Sequence of chain 1.A:
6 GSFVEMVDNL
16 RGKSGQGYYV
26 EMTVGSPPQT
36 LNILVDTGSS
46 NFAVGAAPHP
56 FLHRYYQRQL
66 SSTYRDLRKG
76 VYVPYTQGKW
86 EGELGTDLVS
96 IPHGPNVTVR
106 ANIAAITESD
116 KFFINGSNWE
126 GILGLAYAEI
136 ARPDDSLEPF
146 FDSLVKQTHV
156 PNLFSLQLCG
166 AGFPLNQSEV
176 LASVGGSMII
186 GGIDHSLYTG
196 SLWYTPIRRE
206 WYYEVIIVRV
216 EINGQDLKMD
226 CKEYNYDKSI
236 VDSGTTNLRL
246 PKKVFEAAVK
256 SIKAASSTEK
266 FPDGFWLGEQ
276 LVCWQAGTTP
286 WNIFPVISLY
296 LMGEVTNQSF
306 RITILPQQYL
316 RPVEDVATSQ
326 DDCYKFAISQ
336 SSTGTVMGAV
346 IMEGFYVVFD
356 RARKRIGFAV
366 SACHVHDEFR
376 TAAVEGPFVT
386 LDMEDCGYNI

Binding-site contacts:
Ligand atom C18 contacts residue GLY43 of chain 1.A at 3.6 Å.
Ligand atom F2 contacts residue TRP124 of chain 1.A at 3.4 Å.
Ligand atom N3 contacts residue ASP237 of chain 1.A at 2.6 Å (salt-bridge).
Ligand atom F1 contacts residue GLN82 of chain 1.A at 3.5 Å.
Ligand atom C11 contacts residue GLY20 of chain 1.A at 3.3 Å.
Ligand atom C10 contacts residue GLN82 of chain 1.A at 3.3 Å.
Ligand atom C33 contacts residue PRO79 of chain 1.A at 3.2 Å (hydrophobic).
Ligand atom O2 contacts residue TYR80 of chain 1.A at 3.5 Å.
Ligand atom C9 contacts residue GLN82 of chain 1.A at 3.6 Å.
Ligand atom N2 contacts residue GLY239 of chain 1.A at 3.0 Å (h-bond).
Ligand atom C4 contacts residue GLN82 of chain 1.A at 3.4 Å.
Ligand atom O3 contacts residue GLY43 of chain 1.A at 3.3 Å (h-bond).
Ligand atom C36 contacts residue GLY43 of chain 1.A at 3.6 Å.
Ligand atom F2 contacts residue ILE119 of chain 1.A at 3.6 Å.
Ligand atom C17 contacts residue ASP41 of chain 1.A at 3.4 Å.
Ligand atom C21 contacts residue LEU39 of chain 1.A at 3.6 Å (hydrophobic).
Ligand atom C34 contacts residue ARG137 of chain 1.A at 3.6 Å.
Ligand atom F1 contacts residue GLY83 of chain 1.A at 3.2 Å.
Ligand atom O2 contacts residue GLN82 of chain 1.A at 3.0 Å (h-bond).
Ligand atom C21 contacts residue GLY239 of chain 1.A at 3.5 Å.
Ligand atom C12 contacts residue GLY20 of chain 1.A at 3.2 Å.
Ligand atom C11 contacts residue THR241 of chain 1.A at 3.2 Å.
Ligand atom O3 contacts residue ASP41 of chain 1.A at 2.7 Å (salt-bridge).
Ligand atom C17 contacts residue GLY239 of chain 1.A at 3.5 Å.
Ligand atom C14 contacts residue GLN82 of chain 1.A at 3.6 Å.
Ligand atom C5 contacts residue GLY239 of chain 1.A at 3.5 Å.
Ligand atom O3 contacts residue SER44 of chain 1.A at 3.5 Å.
Ligand atom O4 contacts residue GLY43 of chain 1.A at 3.1 Å (h-bond).
Ligand atom O1 contacts residue THR241 of chain 1.A at 2.8 Å (h-bond).
Ligand atom O4 contacts residue TYR207 of chain 1.A at 3.3 Å.
Ligand atom C16 contacts residue ASP41 of chain 1.A at 3.5 Å.
Ligand atom C18 contacts residue ASP237 of chain 1.A at 3.4 Å.
Ligand atom F1 contacts residue PHE117 of chain 1.A at 3.2 Å.
Ligand atom C23 contacts residue PHE117 of chain 1.A at 3.6 Å (hydrophobic).
Ligand atom O2 contacts residue THR81 of chain 1.A at 3.2 Å (h-bond).
Ligand atom C12 contacts residue THR241 of chain 1.A at 3.6 Å.
Ligand atom N3 contacts residue GLY43 of chain 1.A at 3.0 Å (h-bond).
Ligand atom C3 contacts residue GLN82 of chain 1.A at 3.5 Å.
Ligand atom C27 contacts residue ASP237 of chain 1.A at 3.2 Å.
Ligand atom C24 contacts residue PHE117 of chain 1.A at 3.5 Å (hydrophobic).

The protein below binds the small molecule below.
Small molecule (SMILES): CCCN(CCC)C(=O)c1cc(C)cc(C(=O)N[C@@H](Cc2cc(F)cc(F)c2)[C@H](O)[C@H]2C[C@@H](Oc3ccccc3)CN2)c1